Sequence of chain 1.A:
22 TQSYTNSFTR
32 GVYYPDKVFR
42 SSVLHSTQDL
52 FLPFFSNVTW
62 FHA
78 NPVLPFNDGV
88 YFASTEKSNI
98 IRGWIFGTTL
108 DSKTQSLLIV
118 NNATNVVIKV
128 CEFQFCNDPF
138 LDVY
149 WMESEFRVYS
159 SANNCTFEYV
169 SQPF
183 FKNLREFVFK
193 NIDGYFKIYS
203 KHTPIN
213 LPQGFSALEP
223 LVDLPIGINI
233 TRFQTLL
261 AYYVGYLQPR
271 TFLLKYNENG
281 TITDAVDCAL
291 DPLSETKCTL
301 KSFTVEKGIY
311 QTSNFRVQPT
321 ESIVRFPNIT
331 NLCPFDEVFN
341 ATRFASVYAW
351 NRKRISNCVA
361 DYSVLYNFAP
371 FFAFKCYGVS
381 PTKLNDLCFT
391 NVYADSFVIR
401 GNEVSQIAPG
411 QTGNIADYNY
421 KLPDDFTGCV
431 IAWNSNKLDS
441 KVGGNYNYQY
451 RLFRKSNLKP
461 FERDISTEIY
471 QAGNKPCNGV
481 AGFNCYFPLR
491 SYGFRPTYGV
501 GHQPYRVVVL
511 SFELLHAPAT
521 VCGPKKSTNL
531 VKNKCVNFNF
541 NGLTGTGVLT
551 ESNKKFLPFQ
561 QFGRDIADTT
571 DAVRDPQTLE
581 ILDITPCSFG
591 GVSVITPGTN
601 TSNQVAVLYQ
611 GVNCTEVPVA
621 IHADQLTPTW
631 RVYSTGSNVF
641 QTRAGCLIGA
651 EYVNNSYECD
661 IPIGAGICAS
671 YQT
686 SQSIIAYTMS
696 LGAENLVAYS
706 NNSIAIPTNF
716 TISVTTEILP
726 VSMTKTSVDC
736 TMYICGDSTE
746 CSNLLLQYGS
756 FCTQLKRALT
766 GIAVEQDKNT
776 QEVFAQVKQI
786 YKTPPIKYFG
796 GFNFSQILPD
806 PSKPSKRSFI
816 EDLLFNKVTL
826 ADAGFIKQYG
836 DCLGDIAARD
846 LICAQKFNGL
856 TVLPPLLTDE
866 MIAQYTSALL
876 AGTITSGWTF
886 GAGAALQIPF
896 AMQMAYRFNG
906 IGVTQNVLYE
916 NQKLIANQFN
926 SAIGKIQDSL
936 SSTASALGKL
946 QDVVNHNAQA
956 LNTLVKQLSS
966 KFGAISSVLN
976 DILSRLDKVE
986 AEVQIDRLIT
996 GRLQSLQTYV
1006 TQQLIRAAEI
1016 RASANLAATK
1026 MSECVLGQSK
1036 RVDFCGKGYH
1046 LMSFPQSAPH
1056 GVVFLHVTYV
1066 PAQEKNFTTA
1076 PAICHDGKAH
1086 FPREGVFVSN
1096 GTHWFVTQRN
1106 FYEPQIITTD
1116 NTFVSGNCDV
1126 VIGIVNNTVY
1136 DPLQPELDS

A small-molecule ligand and the protein it binds are described below.
Small molecule (SMILES): CC(=O)N[C@@H]1[C@@H](O)[C@H](O)[C@@H](CO)O[C@H]1O

Binding-site contacts:
Ligand atom C7 contacts residue GLN1068 of chain 1.A at 4.5 Å.
Ligand atom C1 contacts residue GLN1068 of chain 1.A at 4.2 Å.
Ligand atom C3 contacts residue ASN714 of chain 1.A at 3.8 Å.
Ligand atom N2 contacts residue ASN714 of chain 1.A at 2.9 Å (h-bond).
Ligand atom C7 contacts residue ASN714 of chain 1.A at 3.4 Å.
Ligand atom O7 contacts residue ASN714 of chain 1.A at 3.5 Å (h-bond).
Ligand atom O4 contacts residue LEU919 of chain 1.A at 4.4 Å.
Ligand atom C6 contacts residue GLN923 of chain 1.A at 4.0 Å.
Ligand atom C6 contacts residue LEU919 of chain 1.A at 4.2 Å (hydrophobic).
Ligand atom C5 contacts residue LEU919 of chain 1.A at 3.9 Å (hydrophobic).
Ligand atom C5 contacts residue ASN714 of chain 1.A at 3.6 Å.
Ligand atom C4 contacts residue ASN714 of chain 1.A at 4.2 Å.
Ligand atom C1 contacts residue ASN714 of chain 1.A at 1.4 Å.
Ligand atom C2 contacts residue ASN714 of chain 1.A at 2.5 Å.
Ligand atom C5 contacts residue GLN923 of chain 1.A at 4.4 Å.
Ligand atom O5 contacts residue GLN1068 of chain 1.A at 4.0 Å.
Ligand atom C1 contacts residue LEU919 of chain 1.A at 4.4 Å (hydrophobic).
Ligand atom O5 contacts residue ASN714 of chain 1.A at 2.3 Å (h-bond).
Ligand atom O7 contacts residue GLN1068 of chain 1.A at 3.5 Å (h-bond).